Sequence of chain 28.A:
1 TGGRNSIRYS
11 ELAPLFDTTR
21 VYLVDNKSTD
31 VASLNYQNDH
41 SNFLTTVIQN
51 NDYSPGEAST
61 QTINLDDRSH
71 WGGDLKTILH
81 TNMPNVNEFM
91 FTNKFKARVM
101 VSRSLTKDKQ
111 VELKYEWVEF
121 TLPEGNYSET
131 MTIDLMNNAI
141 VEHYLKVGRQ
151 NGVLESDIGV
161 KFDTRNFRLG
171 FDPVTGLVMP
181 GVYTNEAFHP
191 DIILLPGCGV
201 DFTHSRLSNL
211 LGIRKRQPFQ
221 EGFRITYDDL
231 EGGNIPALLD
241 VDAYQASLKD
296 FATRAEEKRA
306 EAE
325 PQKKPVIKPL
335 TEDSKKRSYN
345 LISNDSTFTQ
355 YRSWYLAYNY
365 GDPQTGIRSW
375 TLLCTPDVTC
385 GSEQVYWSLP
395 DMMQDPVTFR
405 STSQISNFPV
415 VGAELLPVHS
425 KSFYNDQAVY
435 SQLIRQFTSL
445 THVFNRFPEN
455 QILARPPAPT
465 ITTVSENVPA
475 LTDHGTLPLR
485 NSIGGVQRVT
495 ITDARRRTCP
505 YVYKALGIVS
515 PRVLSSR

Binding-site contacts:
Ligand atom N1 contacts residue TRP374 of chain 28.A at 3.5 Å.
Ligand atom O2S contacts residue GLY222 of chain 28.A at 3.4 Å (h-bond).
Ligand atom C1 contacts residue TRP374 of chain 28.A at 3.3 Å (hydrophobic).
Ligand atom S1 contacts residue GLY222 of chain 28.A at 3.8 Å.
Ligand atom S1 contacts residue TRP374 of chain 28.A at 4.4 Å.
Ligand atom C3 contacts residue ASP229 of chain 28.A at 4.4 Å.
Ligand atom O1S contacts residue LYS215 of chain 28.A at 3.9 Å.
Ligand atom S1 contacts residue LYS215 of chain 28.A at 4.1 Å.
Ligand atom S1 contacts residue ARG224 of chain 28.A at 4.0 Å.
Ligand atom O1S contacts residue GLY222 of chain 28.A at 3.0 Å (h-bond).
Ligand atom C3 contacts residue TRP374 of chain 28.A at 4.0 Å (hydrophobic).
Ligand atom C2 contacts residue TRP374 of chain 28.A at 4.0 Å (hydrophobic).
Ligand atom O1S contacts residue ARG224 of chain 28.A at 2.9 Å (salt-bridge).
Ligand atom O2S contacts residue LYS215 of chain 28.A at 3.1 Å (salt-bridge).
Ligand atom O1S contacts residue PHE223 of chain 28.A at 3.2 Å.
Ligand atom C1 contacts residue ARG224 of chain 28.A at 4.1 Å.
Ligand atom O3S contacts residue ARG224 of chain 28.A at 3.8 Å.
Ligand atom C2 contacts residue ARG224 of chain 28.A at 4.0 Å.
Ligand atom O1S contacts residue TRP374 of chain 28.A at 4.0 Å.

A protein and the small-molecule ligand that binds it are described below.
Small molecule (SMILES): CCCCCCCCCCCC[N+](C)(C)CCCS(=O)(=O)O